Sequence of chain 1.C:
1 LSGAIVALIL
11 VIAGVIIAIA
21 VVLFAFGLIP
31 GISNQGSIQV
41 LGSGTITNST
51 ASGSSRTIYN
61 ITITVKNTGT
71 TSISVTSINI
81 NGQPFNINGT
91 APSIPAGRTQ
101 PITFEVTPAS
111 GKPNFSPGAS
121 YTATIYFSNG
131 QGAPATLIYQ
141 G

Binding-site contacts:
Ligand atom O1S6 contacts residue GLY53 of chain 1.C at 3.9 Å.
Ligand atom C3 contacts residue ASN48 of chain 1.C at 3.8 Å.
Ligand atom C4 contacts residue ASN48 of chain 1.C at 4.2 Å.
Ligand atom C1 contacts residue ASN48 of chain 1.C at 1.4 Å.
Ligand atom C5 contacts residue ASN48 of chain 1.C at 3.7 Å.
Ligand atom C5 contacts residue THR50 of chain 1.C at 3.8 Å.
Ligand atom C7 contacts residue TYR59 of chain 1.C at 3.4 Å (hydrophobic).
Ligand atom O7 contacts residue ASN48 of chain 1.C at 3.7 Å.
Ligand atom N2 contacts residue ASN48 of chain 1.C at 2.9 Å (h-bond).
Ligand atom O7 contacts residue TYR59 of chain 1.C at 2.3 Å (h-bond).
Ligand atom C8 contacts residue THR50 of chain 1.C at 4.3 Å.
Ligand atom O5 contacts residue ASN48 of chain 1.C at 2.4 Å (h-bond).
Ligand atom O7 contacts residue THR57 of chain 1.C at 3.8 Å.
Ligand atom C6 contacts residue THR50 of chain 1.C at 3.6 Å.
Ligand atom C2 contacts residue ASN48 of chain 1.C at 2.5 Å.
Ligand atom C8 contacts residue TYR59 of chain 1.C at 3.9 Å (hydrophobic).
Ligand atom C7 contacts residue THR57 of chain 1.C at 4.0 Å.
Ligand atom C7 contacts residue SER54 of chain 1.C at 4.4 Å.
Ligand atom C8 contacts residue PHE115 of chain 1.C at 3.9 Å (hydrophobic).
Ligand atom C8 contacts residue SER54 of chain 1.C at 3.1 Å.
Ligand atom C7 contacts residue TYR139 of chain 1.C at 3.7 Å (hydrophobic).
Ligand atom C8 contacts residue THR57 of chain 1.C at 3.8 Å.
Ligand atom C8 contacts residue TYR139 of chain 1.C at 3.4 Å (hydrophobic).
Ligand atom C1 contacts residue THR50 of chain 1.C at 4.4 Å.
Ligand atom O6 contacts residue THR50 of chain 1.C at 4.4 Å.
Ligand atom C8 contacts residue ARG56 of chain 1.C at 4.3 Å.
Ligand atom C8 contacts residue SER55 of chain 1.C at 3.2 Å.
Ligand atom C7 contacts residue ASN48 of chain 1.C at 3.5 Å.
Ligand atom N2 contacts residue TYR139 of chain 1.C at 3.6 Å.
Ligand atom O5 contacts residue THR50 of chain 1.C at 3.8 Å.
Ligand atom C7 contacts residue SER55 of chain 1.C at 4.3 Å.

The small molecule below binds the protein below.
Small molecule (SMILES): CC(=O)N[C@H]1[C@H](O[C@H]2[C@H](O)[C@@H](NC(C)=O)CO[C@@H]2CO)O[C@H](CO)[C@@H](O)[C@@H]1O[C@@H]1O[C@H](CS(=O)(=O)O)[C@@H](O)[C@H](O)[C@H]1O